A protein and the small-molecule ligand that binds it are described below.
Small molecule (SMILES): O=c1occn1N=Cc1ccc([N+](=O)[O-])o1

Sequence of chain 1.B:
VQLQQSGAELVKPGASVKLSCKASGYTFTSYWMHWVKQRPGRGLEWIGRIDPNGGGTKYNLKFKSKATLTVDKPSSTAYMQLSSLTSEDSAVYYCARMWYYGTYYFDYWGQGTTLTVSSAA

Binding-site contacts:
Ligand atom N1 contacts residue LEU98 of chain 1.E at 3.7 Å.
Ligand atom O3 contacts residue TYR105 of chain 1.B at 4.2 Å.
Ligand atom O5 contacts residue LYS59 of chain 1.B at 2.8 Å (salt-bridge).
Ligand atom C4 contacts residue TRP93 of chain 1.E at 3.4 Å (hydrophobic).
Ligand atom O3 contacts residue MET99 of chain 1.B at 3.7 Å.
Ligand atom N2 contacts residue ARG50 of chain 1.B at 3.7 Å.
Ligand atom O3 contacts residue ASN36 of chain 1.E at 3.2 Å (h-bond).
Ligand atom O3 contacts residue LEU98 of chain 1.E at 3.5 Å.
Ligand atom C1 contacts residue MET99 of chain 1.B at 4.3 Å (hydrophobic).
Ligand atom N1 contacts residue HIS35 of chain 1.B at 4.0 Å.
Ligand atom O2 contacts residue TRP93 of chain 1.E at 3.8 Å.
Ligand atom N3 contacts residue TRP33 of chain 1.B at 4.3 Å.
Ligand atom C5 contacts residue TYR105 of chain 1.B at 4.2 Å (hydrophobic).
Ligand atom C1 contacts residue TRP93 of chain 1.E at 3.4 Å (hydrophobic).
Ligand atom C2 contacts residue TRP93 of chain 1.E at 3.4 Å (hydrophobic).
Ligand atom C6 contacts residue TRP93 of chain 1.E at 4.2 Å (hydrophobic).
Ligand atom O1 contacts residue TRP93 of chain 1.E at 3.5 Å.
Ligand atom O2 contacts residue LEU98 of chain 1.E at 3.5 Å.
Ligand atom N3 contacts residue TRP93 of chain 1.E at 4.2 Å.
Ligand atom C6 contacts residue TYR105 of chain 1.B at 3.8 Å (hydrophobic).
Ligand atom C8 contacts residue LYS59 of chain 1.B at 3.3 Å.
Ligand atom O1 contacts residue TRP33 of chain 1.B at 3.4 Å.
Ligand atom N3 contacts residue LYS59 of chain 1.B at 4.0 Å.
Ligand atom O2 contacts residue HIS35 of chain 1.B at 3.2 Å (h-bond).
Ligand atom C5 contacts residue TRP93 of chain 1.E at 3.4 Å (hydrophobic).
Ligand atom C4 contacts residue TYR105 of chain 1.B at 4.1 Å (hydrophobic).
Ligand atom N1 contacts residue TRP93 of chain 1.E at 3.7 Å.
Ligand atom C5 contacts residue TRP33 of chain 1.B at 3.4 Å (hydrophobic).
Ligand atom C3 contacts residue TRP33 of chain 1.B at 4.3 Å (hydrophobic).
Ligand atom N2 contacts residue TRP93 of chain 1.E at 3.8 Å.
Ligand atom O4 contacts residue LYS59 of chain 1.B at 3.8 Å.
Ligand atom C2 contacts residue TYR105 of chain 1.B at 4.0 Å (hydrophobic).
Ligand atom C4 contacts residue TRP33 of chain 1.B at 3.6 Å (hydrophobic).
Ligand atom N1 contacts residue MET99 of chain 1.B at 3.8 Å.
Ligand atom O5 contacts residue ARG50 of chain 1.B at 3.9 Å.
Ligand atom O2 contacts residue MET99 of chain 1.B at 4.1 Å.
Ligand atom O1 contacts residue HIS35 of chain 1.B at 4.3 Å.
Ligand atom C3 contacts residue TRP93 of chain 1.E at 3.4 Å (hydrophobic).
Ligand atom N2 contacts residue TRP33 of chain 1.B at 3.4 Å.
Ligand atom C3 contacts residue TYR105 of chain 1.B at 3.8 Å (hydrophobic).

Sequence of chain 1.E:
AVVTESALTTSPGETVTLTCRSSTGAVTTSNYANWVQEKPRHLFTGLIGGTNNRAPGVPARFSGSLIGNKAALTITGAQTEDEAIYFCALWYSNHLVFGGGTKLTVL